Sequence of chain 1.A:
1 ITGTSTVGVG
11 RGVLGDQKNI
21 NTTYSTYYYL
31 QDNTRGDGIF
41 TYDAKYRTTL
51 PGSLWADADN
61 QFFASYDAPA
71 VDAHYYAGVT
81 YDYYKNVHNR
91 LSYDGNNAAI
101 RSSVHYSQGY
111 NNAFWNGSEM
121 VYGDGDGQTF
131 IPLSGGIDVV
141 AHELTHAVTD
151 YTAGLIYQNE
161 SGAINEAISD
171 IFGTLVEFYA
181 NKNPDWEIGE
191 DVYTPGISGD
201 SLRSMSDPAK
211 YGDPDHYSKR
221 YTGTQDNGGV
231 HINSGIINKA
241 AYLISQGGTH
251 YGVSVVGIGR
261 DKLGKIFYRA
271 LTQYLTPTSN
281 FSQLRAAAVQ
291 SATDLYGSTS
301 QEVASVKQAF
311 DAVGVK

Binding-site contacts:
Ligand atom OP2 contacts residue GLU143 of chain 1.A at 2.4 Å (salt-bridge).
Ligand atom OP2 contacts residue HIS142 of chain 1.A at 3.6 Å.
Ligand atom CA1 contacts residue LEN1 of chain 1.I at 1.6 Å.
Ligand atom O contacts residue ASN112 of chain 1.A at 3.0 Å (h-bond).
Ligand atom OP2 contacts residue PHE114 of chain 1.A at 3.9 Å.
Ligand atom OP1 contacts residue LEN1 of chain 1.I at 3.7 Å.
Ligand atom CB2 contacts residue LEN1 of chain 1.I at 2.6 Å.
Ligand atom OP2 contacts residue ZN1 of chain 1.B at 2.9 Å.
Ligand atom P contacts residue ZN1 of chain 1.B at 3.0 Å.
Ligand atom CZ2 contacts residue ASN112 of chain 1.A at 3.8 Å.
Ligand atom CZ2 contacts residue LEN1 of chain 1.I at 3.6 Å.
Ligand atom O contacts residue LEU1 of chain 1.H at 3.4 Å (h-bond).
Ligand atom OP2 contacts residue ALA113 of chain 1.A at 3.6 Å (h-bond).
Ligand atom OP1 contacts residue TYR157 of chain 1.A at 3.3 Å (h-bond).
Ligand atom OP1 contacts residue ZN1 of chain 1.B at 2.0 Å.
Ligand atom OP2 contacts residue HIS146 of chain 1.A at 3.2 Å.
Ligand atom CA2 contacts residue PHE114 of chain 1.A at 3.9 Å (hydrophobic).
Ligand atom CA2 contacts residue ASN112 of chain 1.A at 4.0 Å.
Ligand atom CB2 contacts residue HIS231 of chain 1.A at 3.8 Å.
Ligand atom P contacts residue LEU1 of chain 1.H at 1.7 Å.
Ligand atom P contacts residue HIS146 of chain 1.A at 4.0 Å.
Ligand atom OP1 contacts residue GLU166 of chain 1.A at 2.9 Å (salt-bridge).
Ligand atom OP1 contacts residue HIS142 of chain 1.A at 3.3 Å (h-bond).
Ligand atom O contacts residue LEN1 of chain 1.I at 2.7 Å (h-bond).
Ligand atom CA2 contacts residue LEU1 of chain 1.H at 2.7 Å (hydrophobic).
Ligand atom OP1 contacts residue LEU1 of chain 1.H at 2.6 Å (h-bond).
Ligand atom OP1 contacts residue HIS231 of chain 1.A at 2.8 Å (h-bond).
Ligand atom CA1 contacts residue ASN112 of chain 1.A at 3.7 Å.
Ligand atom P contacts residue HIS142 of chain 1.A at 3.9 Å.
Ligand atom OP2 contacts residue LEU1 of chain 1.H at 2.6 Å (h-bond).
Ligand atom CZ2 contacts residue LEU1 of chain 1.H at 3.5 Å (hydrophobic).
Ligand atom CA2 contacts residue ALA113 of chain 1.A at 3.5 Å (hydrophobic).
Ligand atom P contacts residue LEN1 of chain 1.I at 3.7 Å.
Ligand atom CA1 contacts residue LEU1 of chain 1.H at 3.7 Å (hydrophobic).
Ligand atom CZ2 contacts residue HIS231 of chain 1.A at 3.8 Å.
Ligand atom P contacts residue GLU143 of chain 1.A at 3.8 Å.
Ligand atom P contacts residue ALA113 of chain 1.A at 3.5 Å.
Ligand atom OP1 contacts residue HIS146 of chain 1.A at 3.6 Å (h-bond).
Ligand atom O contacts residue HIS231 of chain 1.A at 4.0 Å.
Ligand atom CB2 contacts residue ASN112 of chain 1.A at 3.7 Å.

A small-molecule ligand and the protein it binds are described below.
Small molecule (SMILES): CCOCC[PH](=O)[O-]